Sequence of chain 48.O:
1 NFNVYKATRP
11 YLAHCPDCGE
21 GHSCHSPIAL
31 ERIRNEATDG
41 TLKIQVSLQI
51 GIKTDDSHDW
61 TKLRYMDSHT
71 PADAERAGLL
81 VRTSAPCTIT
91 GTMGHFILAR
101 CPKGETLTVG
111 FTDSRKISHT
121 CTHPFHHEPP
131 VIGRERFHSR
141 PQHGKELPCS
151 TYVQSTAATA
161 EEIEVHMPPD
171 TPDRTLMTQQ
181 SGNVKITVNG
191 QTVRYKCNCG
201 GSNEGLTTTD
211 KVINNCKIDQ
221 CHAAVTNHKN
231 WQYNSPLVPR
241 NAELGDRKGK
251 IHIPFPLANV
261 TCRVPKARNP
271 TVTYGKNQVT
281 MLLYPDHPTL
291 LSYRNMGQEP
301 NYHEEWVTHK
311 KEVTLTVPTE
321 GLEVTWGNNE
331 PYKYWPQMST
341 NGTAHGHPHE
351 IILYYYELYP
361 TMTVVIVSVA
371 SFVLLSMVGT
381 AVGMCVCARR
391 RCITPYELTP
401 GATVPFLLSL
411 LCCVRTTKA

Binding-site contacts:
Ligand atom C3 contacts residue LYS115 of chain 48.N at 4.3 Å.
Ligand atom C3 contacts residue ASN259 of chain 48.O at 3.7 Å.
Ligand atom C7 contacts residue ASN259 of chain 48.O at 3.2 Å.
Ligand atom C8 contacts residue ALA258 of chain 48.O at 3.7 Å (hydrophobic).
Ligand atom N2 contacts residue ASN259 of chain 48.O at 2.8 Å (h-bond).
Ligand atom O3 contacts residue LYS115 of chain 48.N at 3.6 Å (salt-bridge).
Ligand atom O7 contacts residue ASN259 of chain 48.O at 3.2 Å (h-bond).
Ligand atom C4 contacts residue ASN259 of chain 48.O at 4.2 Å.
Ligand atom O4 contacts residue LYS181 of chain 48.N at 2.7 Å (salt-bridge).
Ligand atom C8 contacts residue THR116 of chain 48.N at 4.3 Å.
Ligand atom C1 contacts residue ASN259 of chain 48.O at 1.4 Å.
Ligand atom C4 contacts residue LYS181 of chain 48.N at 3.6 Å.
Ligand atom C5 contacts residue LYS181 of chain 48.N at 3.4 Å.
Ligand atom O4 contacts residue PHE118 of chain 48.N at 4.1 Å.
Ligand atom O6 contacts residue LYS181 of chain 48.N at 3.4 Å (salt-bridge).
Ligand atom N2 contacts residue THR116 of chain 48.N at 4.1 Å.
Ligand atom O5 contacts residue ASN259 of chain 48.O at 2.3 Å (h-bond).
Ligand atom C8 contacts residue LEU257 of chain 48.O at 4.1 Å (hydrophobic).
Ligand atom C2 contacts residue ASN259 of chain 48.O at 2.4 Å.
Ligand atom C8 contacts residue ASN259 of chain 48.O at 4.2 Å.
Ligand atom C6 contacts residue LYS181 of chain 48.N at 3.4 Å.
Ligand atom C5 contacts residue ASN259 of chain 48.O at 3.7 Å.

Sequence of chain 48.N:
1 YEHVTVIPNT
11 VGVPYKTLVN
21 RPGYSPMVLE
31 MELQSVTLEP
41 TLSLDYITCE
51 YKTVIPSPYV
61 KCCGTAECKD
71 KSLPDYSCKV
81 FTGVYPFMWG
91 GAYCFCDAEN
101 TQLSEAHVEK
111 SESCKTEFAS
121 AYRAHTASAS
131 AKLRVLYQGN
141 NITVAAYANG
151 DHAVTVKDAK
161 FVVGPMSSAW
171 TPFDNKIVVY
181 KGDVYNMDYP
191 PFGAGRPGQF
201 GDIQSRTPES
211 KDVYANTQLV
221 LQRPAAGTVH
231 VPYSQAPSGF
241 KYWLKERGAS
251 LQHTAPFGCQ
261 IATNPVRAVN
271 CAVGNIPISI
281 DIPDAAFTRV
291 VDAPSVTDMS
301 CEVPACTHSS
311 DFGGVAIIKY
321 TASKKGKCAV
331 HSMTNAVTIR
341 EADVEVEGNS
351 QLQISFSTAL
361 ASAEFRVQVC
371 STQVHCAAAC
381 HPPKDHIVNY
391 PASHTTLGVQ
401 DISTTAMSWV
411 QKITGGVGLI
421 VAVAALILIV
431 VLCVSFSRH

The small molecule below binds the protein below.
Small molecule (SMILES): CC(=O)N[C@@H]1[C@@H](O)[C@H](O)[C@@H](CO)O[C@H]1O